Binding-site contacts:
Ligand atom N22 contacts residue GLY186 of chain 1.A at 3.6 Å.
Ligand atom C12 contacts residue PHE185 of chain 1.A at 3.5 Å (hydrophobic).
Ligand atom F4 contacts residue LEU157 of chain 1.A at 3.6 Å.
Ligand atom C35 contacts residue PHE185 of chain 1.A at 3.7 Å (hydrophobic).
Ligand atom C35 contacts residue GLY186 of chain 1.A at 3.7 Å.
Ligand atom C27 contacts residue ARG189 of chain 1.A at 3.7 Å.
Ligand atom N29 contacts residue GLY1 of chain 1.A at 3.7 Å.
Ligand atom C20 contacts residue GLY186 of chain 1.A at 3.4 Å.
Ligand atom C7 contacts residue ILE88 of chain 1.A at 3.7 Å (hydrophobic).
Ligand atom O11 contacts residue ASP184 of chain 1.A at 2.9 Å (salt-bridge).
Ligand atom C8 contacts residue LEU80 of chain 1.A at 3.4 Å (hydrophobic).
Ligand atom C32 contacts residue MET103 of chain 1.A at 3.6 Å (hydrophobic).
Ligand atom C32 contacts residue GLU76 of chain 1.A at 3.4 Å.
Ligand atom O11 contacts residue GLY183 of chain 1.A at 3.4 Å.
Ligand atom C9 contacts residue LEU80 of chain 1.A at 3.5 Å (hydrophobic).
Ligand atom C31 contacts residue GLU76 of chain 1.A at 3.4 Å.
Ligand atom N19 contacts residue ASP184 of chain 1.A at 2.9 Å (salt-bridge).
Ligand atom F3 contacts residue HIS164 of chain 1.A at 3.4 Å.
Ligand atom O18 contacts residue LEU2 of chain 1.A at 3.3 Å.
Ligand atom C7 contacts residue LEU80 of chain 1.A at 3.6 Å (hydrophobic).
Ligand atom C35 contacts residue ASP184 of chain 1.A at 3.4 Å.
Ligand atom C23 contacts residue GLY186 of chain 1.A at 3.6 Å.
Ligand atom C33 contacts residue MET103 of chain 1.A at 3.7 Å (hydrophobic).
Ligand atom C28 contacts residue GLY1 of chain 1.A at 3.5 Å.
Ligand atom N29 contacts residue GLY186 of chain 1.A at 3.5 Å.
Ligand atom F3 contacts residue PHE162 of chain 1.A at 3.1 Å.
Ligand atom F3 contacts residue LEU157 of chain 1.A at 3.5 Å.
Ligand atom N16 contacts residue ASP184 of chain 1.A at 3.0 Å (salt-bridge).
Ligand atom O5 contacts residue LEU83 of chain 1.A at 3.5 Å.
Ligand atom F1 contacts residue HIS164 of chain 1.A at 3.2 Å.
Ligand atom C10 contacts residue ASP184 of chain 1.A at 3.5 Å.
Ligand atom C10 contacts residue PHE105 of chain 1.A at 3.4 Å (hydrophobic).
Ligand atom C21 contacts residue GLY186 of chain 1.A at 3.5 Å.
Ligand atom C13 contacts residue ASP184 of chain 1.A at 3.5 Å.
Ligand atom C20 contacts residue ASP184 of chain 1.A at 3.7 Å.
Ligand atom F4 contacts residue ILE88 of chain 1.A at 3.5 Å.
Ligand atom O18 contacts residue GLY1 of chain 1.A at 3.3 Å.
Ligand atom C34 contacts residue ASP184 of chain 1.A at 3.5 Å.
Ligand atom C12 contacts residue ASP184 of chain 1.A at 3.2 Å.
Ligand atom F1 contacts residue ILE182 of chain 1.A at 3.2 Å.

This small molecule binds to this protein.
Small molecule (SMILES): COCc1ccc(OC(F)(F)F)c(CNC(=O)Nc2c(-c3ccccc3)nc3c(C)nccn23)c1

Sequence of chain 1.A:
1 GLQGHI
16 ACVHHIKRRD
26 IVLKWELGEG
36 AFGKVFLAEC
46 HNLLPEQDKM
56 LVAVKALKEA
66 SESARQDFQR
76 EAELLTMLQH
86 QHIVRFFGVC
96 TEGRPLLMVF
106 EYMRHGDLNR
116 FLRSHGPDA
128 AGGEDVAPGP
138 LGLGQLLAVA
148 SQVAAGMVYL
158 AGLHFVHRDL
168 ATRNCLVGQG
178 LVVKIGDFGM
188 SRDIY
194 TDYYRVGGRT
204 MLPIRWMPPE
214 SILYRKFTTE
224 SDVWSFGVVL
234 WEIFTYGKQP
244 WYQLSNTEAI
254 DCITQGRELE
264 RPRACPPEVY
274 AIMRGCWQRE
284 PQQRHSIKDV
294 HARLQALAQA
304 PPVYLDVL